The protein below binds the small molecule below.
Small molecule (SMILES): CC(=O)N[C@@H]1[C@@H](O)[C@H](O)[C@@H](CO)O[C@H]1O

Binding-site contacts:
Ligand atom C4 contacts residue ASN75 of chain 1.C at 4.3 Å.
Ligand atom C2 contacts residue ASN75 of chain 1.C at 2.4 Å.
Ligand atom C3 contacts residue ASN75 of chain 1.C at 3.7 Å.
Ligand atom C5 contacts residue PHE114 of chain 1.C at 4.4 Å (hydrophobic).
Ligand atom C1 contacts residue PHE114 of chain 1.C at 3.9 Å (hydrophobic).
Ligand atom O7 contacts residue ASN75 of chain 1.C at 3.0 Å (h-bond).
Ligand atom O5 contacts residue PHE114 of chain 1.C at 4.4 Å.
Ligand atom C8 contacts residue GLN74 of chain 1.C at 3.2 Å.
Ligand atom C5 contacts residue ASN75 of chain 1.C at 3.7 Å.
Ligand atom C1 contacts residue ASN75 of chain 1.C at 1.4 Å.
Ligand atom O6 contacts residue GLU113 of chain 1.C at 3.9 Å.
Ligand atom O5 contacts residue ASN75 of chain 1.C at 2.3 Å (h-bond).
Ligand atom N2 contacts residue ASN75 of chain 1.C at 2.9 Å (h-bond).
Ligand atom C8 contacts residue ASN75 of chain 1.C at 4.3 Å.
Ligand atom C7 contacts residue ASN75 of chain 1.C at 3.1 Å.

Sequence of chain 1.C:
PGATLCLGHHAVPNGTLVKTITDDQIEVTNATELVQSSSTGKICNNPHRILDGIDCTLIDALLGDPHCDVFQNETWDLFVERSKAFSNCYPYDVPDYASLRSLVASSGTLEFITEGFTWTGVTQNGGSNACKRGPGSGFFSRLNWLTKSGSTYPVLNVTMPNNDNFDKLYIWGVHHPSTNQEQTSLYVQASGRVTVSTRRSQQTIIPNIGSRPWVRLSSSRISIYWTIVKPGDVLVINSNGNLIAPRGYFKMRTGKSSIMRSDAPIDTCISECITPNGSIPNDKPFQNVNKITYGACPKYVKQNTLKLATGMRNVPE